A protein and the small-molecule ligand that binds it are described below.
Small molecule (SMILES): C[C@@H](CCC[C@@H](C)CCCC[C@@H](C)CCC[C@H](C)CC[C@@H]1[C@@H](C)C(O)C[C@H](O)C1(C)C)CCC[C@H](C)CCCC(C)(C)O

Sequence of chain 1.E:
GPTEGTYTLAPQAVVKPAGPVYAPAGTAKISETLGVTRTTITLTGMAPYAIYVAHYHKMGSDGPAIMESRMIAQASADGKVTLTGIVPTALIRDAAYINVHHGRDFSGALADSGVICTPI

Binding-site contacts:
Ligand atom C38 contacts residue ILE571 of chain 1.A at 3.6 Å (hydrophobic).
Ligand atom C31 contacts residue LEU611 of chain 1.A at 3.9 Å (hydrophobic).
Ligand atom O3 contacts residue LEU611 of chain 1.A at 3.8 Å.
Ligand atom C37 contacts residue PRO540 of chain 1.A at 2.7 Å (hydrophobic).
Ligand atom C27 contacts residue GLY580 of chain 1.A at 3.7 Å.
Ligand atom C35 contacts residue ALA609 of chain 1.A at 2.7 Å (hydrophobic).
Ligand atom C40 contacts residue GLY580 of chain 1.A at 3.7 Å.
Ligand atom C12 contacts residue VAL527 of chain 1.A at 3.8 Å (hydrophobic).
Ligand atom C38 contacts residue ALA569 of chain 1.A at 3.9 Å (hydrophobic).
Ligand atom C17 contacts residue ILE542 of chain 1.A at 3.1 Å (hydrophobic).
Ligand atom C15 contacts residue GLY529 of chain 1.A at 3.4 Å.
Ligand atom C28 contacts residue ALA579 of chain 1.A at 4.0 Å (hydrophobic).
Ligand atom C38 contacts residue GLN541 of chain 1.A at 3.8 Å.
Ligand atom C40 contacts residue ALA609 of chain 1.A at 2.7 Å (hydrophobic).
Ligand atom C33 contacts residue SER622 of chain 1.A at 3.8 Å.
Ligand atom C35 contacts residue ASP610 of chain 1.A at 3.4 Å.
Ligand atom C36 contacts residue GLY529 of chain 1.A at 3.9 Å.
Ligand atom C36 contacts residue ASP528 of chain 1.A at 3.7 Å.
Ligand atom C39 contacts residue GLN570 of chain 1.A at 3.8 Å.
Ligand atom C39 contacts residue ALA579 of chain 1.A at 3.5 Å (hydrophobic).
Ligand atom C39 contacts residue ALA569 of chain 1.A at 2.8 Å (hydrophobic).
Ligand atom C8 contacts residue LEU1071 of chain 1.C at 3.2 Å (hydrophobic).
Ligand atom C16 contacts residue PRO540 of chain 1.A at 3.5 Å (hydrophobic).
Ligand atom C38 contacts residue PRO540 of chain 1.A at 3.9 Å (hydrophobic).
Ligand atom C29 contacts residue GLY580 of chain 1.A at 3.9 Å.
Ligand atom C37 contacts residue GLN541 of chain 1.A at 3.2 Å.
Ligand atom C39 contacts residue ILE581 of chain 1.A at 3.6 Å (hydrophobic).
Ligand atom C38 contacts residue GLN570 of chain 1.A at 3.4 Å.
Ligand atom O1 contacts residue LEU1070 of chain 1.C at 3.9 Å.
Ligand atom C37 contacts residue GLY529 of chain 1.A at 3.8 Å.
Ligand atom C8 contacts residue LEU53 of chain 1.E at 4.0 Å (hydrophobic).
Ligand atom C18 contacts residue ILE542 of chain 1.A at 2.7 Å (hydrophobic).
Ligand atom C39 contacts residue GLY580 of chain 1.A at 3.5 Å.
Ligand atom C36 contacts residue VAL527 of chain 1.A at 3.5 Å (hydrophobic).
Ligand atom O3 contacts residue SER622 of chain 1.A at 2.8 Å (h-bond).
Ligand atom C40 contacts residue ILE581 of chain 1.A at 3.4 Å (hydrophobic).
Ligand atom C27 contacts residue ILE581 of chain 1.A at 3.9 Å (hydrophobic).
Ligand atom C13 contacts residue VAL527 of chain 1.A at 4.0 Å (hydrophobic).
Ligand atom C29 contacts residue ALA609 of chain 1.A at 3.9 Å (hydrophobic).
Ligand atom C27 contacts residue ALA579 of chain 1.A at 3.7 Å (hydrophobic).

Sequence of chain 1.C:
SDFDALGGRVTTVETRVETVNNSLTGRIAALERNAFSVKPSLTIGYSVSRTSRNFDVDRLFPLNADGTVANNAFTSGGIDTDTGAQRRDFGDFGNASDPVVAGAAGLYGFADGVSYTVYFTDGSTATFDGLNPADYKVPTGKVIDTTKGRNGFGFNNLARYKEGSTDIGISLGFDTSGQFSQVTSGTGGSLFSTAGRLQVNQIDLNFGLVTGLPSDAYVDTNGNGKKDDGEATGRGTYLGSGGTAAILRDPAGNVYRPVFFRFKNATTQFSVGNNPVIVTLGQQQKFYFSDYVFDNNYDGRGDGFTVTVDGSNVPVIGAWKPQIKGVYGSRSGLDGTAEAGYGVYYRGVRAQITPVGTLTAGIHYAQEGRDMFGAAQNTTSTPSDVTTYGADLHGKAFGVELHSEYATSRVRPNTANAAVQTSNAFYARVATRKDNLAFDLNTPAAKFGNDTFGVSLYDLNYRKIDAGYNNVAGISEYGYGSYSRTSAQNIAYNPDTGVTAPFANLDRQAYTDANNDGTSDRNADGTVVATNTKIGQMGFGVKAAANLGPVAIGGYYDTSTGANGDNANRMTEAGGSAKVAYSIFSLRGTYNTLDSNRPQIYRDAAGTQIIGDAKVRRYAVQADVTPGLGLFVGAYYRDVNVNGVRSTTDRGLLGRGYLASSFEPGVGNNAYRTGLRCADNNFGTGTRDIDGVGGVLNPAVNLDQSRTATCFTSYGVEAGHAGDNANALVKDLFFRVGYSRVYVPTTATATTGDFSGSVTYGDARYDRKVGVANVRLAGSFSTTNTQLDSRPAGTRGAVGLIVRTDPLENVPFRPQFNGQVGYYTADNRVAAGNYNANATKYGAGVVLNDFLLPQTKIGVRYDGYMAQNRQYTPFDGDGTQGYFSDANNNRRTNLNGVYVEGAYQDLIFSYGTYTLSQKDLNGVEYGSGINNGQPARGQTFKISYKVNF

Sequence of chain 1.A:
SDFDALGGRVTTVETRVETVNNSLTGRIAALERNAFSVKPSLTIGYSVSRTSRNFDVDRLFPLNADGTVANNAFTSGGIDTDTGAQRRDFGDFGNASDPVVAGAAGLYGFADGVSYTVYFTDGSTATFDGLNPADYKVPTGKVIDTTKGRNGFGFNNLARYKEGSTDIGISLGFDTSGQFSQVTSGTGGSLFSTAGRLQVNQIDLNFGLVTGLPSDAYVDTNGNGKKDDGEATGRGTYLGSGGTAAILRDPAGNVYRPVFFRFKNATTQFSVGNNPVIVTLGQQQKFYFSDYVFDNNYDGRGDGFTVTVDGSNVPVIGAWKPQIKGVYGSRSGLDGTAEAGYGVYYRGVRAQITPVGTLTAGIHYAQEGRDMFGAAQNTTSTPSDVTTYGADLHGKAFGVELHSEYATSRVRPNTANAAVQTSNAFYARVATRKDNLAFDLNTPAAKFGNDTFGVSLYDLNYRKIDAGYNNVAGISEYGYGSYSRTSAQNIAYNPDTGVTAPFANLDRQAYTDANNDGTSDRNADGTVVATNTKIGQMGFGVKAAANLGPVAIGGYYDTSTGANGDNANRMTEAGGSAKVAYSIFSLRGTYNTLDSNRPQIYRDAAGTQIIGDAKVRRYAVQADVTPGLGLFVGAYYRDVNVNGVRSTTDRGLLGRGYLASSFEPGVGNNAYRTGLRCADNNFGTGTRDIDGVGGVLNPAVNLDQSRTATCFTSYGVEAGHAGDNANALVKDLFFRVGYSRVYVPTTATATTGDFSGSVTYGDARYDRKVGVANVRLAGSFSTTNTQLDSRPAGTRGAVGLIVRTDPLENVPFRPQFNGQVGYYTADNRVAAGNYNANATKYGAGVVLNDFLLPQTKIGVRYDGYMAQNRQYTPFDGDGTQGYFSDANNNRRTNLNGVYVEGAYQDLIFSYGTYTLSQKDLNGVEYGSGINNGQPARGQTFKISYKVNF